Sequence of chain 1.B:
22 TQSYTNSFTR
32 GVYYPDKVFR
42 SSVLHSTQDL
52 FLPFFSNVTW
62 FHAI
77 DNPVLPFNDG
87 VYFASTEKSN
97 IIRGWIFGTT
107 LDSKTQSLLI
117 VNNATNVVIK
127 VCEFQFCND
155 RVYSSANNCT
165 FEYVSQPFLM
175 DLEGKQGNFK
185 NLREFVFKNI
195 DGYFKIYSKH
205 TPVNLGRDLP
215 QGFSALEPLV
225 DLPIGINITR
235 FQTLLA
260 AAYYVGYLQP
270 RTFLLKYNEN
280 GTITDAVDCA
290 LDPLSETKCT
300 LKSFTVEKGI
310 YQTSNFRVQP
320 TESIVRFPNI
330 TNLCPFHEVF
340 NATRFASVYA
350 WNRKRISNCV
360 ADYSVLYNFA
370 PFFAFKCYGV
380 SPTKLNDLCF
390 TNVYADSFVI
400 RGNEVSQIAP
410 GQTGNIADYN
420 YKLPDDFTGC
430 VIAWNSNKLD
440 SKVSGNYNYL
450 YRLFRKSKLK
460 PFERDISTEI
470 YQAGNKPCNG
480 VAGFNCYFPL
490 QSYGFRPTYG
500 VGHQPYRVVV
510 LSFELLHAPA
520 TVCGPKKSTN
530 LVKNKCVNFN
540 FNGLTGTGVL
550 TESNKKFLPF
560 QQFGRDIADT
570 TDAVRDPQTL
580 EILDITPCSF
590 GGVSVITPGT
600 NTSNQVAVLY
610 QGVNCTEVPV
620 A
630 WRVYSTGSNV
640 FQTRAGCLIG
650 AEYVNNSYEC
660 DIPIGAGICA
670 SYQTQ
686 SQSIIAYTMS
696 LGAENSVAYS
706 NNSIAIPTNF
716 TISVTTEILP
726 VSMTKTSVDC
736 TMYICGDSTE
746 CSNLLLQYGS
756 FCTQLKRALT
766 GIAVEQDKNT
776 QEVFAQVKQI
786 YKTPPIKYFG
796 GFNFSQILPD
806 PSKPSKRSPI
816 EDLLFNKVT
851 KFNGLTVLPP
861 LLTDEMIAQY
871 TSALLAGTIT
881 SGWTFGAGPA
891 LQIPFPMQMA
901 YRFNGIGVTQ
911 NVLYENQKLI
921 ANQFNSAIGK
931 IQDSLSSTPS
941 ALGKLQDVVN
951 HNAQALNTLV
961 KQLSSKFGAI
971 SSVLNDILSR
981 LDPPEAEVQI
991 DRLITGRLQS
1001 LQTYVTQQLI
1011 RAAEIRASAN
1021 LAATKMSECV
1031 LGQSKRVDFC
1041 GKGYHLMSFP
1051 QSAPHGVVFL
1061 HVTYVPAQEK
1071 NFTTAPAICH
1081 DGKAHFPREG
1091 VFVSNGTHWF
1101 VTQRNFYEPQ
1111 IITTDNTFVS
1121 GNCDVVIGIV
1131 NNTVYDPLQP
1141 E

Binding-site contacts:
Ligand atom O5 contacts residue ASN654 of chain 1.B at 2.4 Å (h-bond).
Ligand atom C3 contacts residue ASN654 of chain 1.B at 3.8 Å.
Ligand atom C5 contacts residue ASN654 of chain 1.B at 3.7 Å.
Ligand atom C2 contacts residue ASN654 of chain 1.B at 2.5 Å.
Ligand atom C8 contacts residue ASN654 of chain 1.B at 4.4 Å.
Ligand atom C4 contacts residue ASN654 of chain 1.B at 4.2 Å.
Ligand atom N2 contacts residue ASN654 of chain 1.B at 2.9 Å (h-bond).
Ligand atom C1 contacts residue ASN654 of chain 1.B at 1.4 Å.
Ligand atom O7 contacts residue ASN654 of chain 1.B at 3.2 Å (h-bond).
Ligand atom O6 contacts residue ASN654 of chain 1.B at 4.5 Å.
Ligand atom C7 contacts residue ASN654 of chain 1.B at 3.2 Å.

A small-molecule ligand and the protein it binds are described below.
Small molecule (SMILES): CC(=O)N[C@@H]1[C@@H](O)[C@H](O)[C@@H](CO)O[C@H]1O